Sequence of chain 1.C:
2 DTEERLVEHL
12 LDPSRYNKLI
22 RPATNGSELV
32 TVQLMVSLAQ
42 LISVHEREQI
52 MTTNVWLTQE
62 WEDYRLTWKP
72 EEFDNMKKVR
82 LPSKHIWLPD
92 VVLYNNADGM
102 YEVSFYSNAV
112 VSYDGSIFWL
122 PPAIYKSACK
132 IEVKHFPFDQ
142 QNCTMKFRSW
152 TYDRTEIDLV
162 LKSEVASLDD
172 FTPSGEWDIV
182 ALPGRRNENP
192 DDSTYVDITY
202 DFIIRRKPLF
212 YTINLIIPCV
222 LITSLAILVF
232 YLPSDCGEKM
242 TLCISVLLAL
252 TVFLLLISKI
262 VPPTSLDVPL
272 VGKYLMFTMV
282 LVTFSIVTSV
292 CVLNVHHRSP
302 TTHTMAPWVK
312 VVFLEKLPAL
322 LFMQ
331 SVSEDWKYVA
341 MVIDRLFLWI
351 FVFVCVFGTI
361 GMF

A protein and the small-molecule ligand that binds it are described below.
Small molecule (SMILES): CC(=O)N[C@H]1CO[C@H](CO)[C@@H](O[C@@H]2O[C@H](CO)[C@@H](O)[C@H](O)[C@@H]2O)[C@@H]1O

Binding-site contacts:
Ligand atom O5 contacts residue NAG1 of chain 1.P at 1.9 Å (h-bond).
Ligand atom C3 contacts residue NAG1 of chain 1.P at 4.1 Å.
Ligand atom N2 contacts residue ARG186 of chain 1.C at 3.7 Å.
Ligand atom O7 contacts residue ASN188 of chain 1.C at 4.0 Å.
Ligand atom C7 contacts residue ASN188 of chain 1.C at 4.5 Å.
Ligand atom C7 contacts residue ARG186 of chain 1.C at 3.2 Å.
Ligand atom C2 contacts residue NAG1 of chain 1.P at 3.1 Å.
Ligand atom N2 contacts residue NAG1 of chain 1.P at 3.5 Å.
Ligand atom C2 contacts residue ARG186 of chain 1.C at 3.9 Å.
Ligand atom C1 contacts residue ARG186 of chain 1.C at 4.2 Å.
Ligand atom C7 contacts residue NAG1 of chain 1.P at 4.4 Å.
Ligand atom C6 contacts residue NAG1 of chain 1.P at 3.6 Å.
Ligand atom C5 contacts residue NAG1 of chain 1.P at 3.3 Å.
Ligand atom C8 contacts residue ARG186 of chain 1.C at 2.6 Å.
Ligand atom O7 contacts residue ARG186 of chain 1.C at 3.8 Å.
Ligand atom C8 contacts residue ASN188 of chain 1.C at 3.9 Å.
Ligand atom C4 contacts residue NAG1 of chain 1.P at 4.2 Å.
Ligand atom C1 contacts residue NAG1 of chain 1.P at 1.7 Å.